Binding-site contacts:
Ligand atom CAI contacts residue TYR119 of chain 1.H at 3.1 Å (hydrophobic).
Ligand atom CAJ contacts residue TYR119 of chain 1.H at 4.5 Å (hydrophobic).
Ligand atom OAB contacts residue PRO120 of chain 1.H at 3.9 Å.
Ligand atom CAI contacts residue ALA121 of chain 1.H at 4.1 Å (hydrophobic).
Ligand atom OAC contacts residue ALA121 of chain 1.H at 4.2 Å.
Ligand atom CAD contacts residue TYR119 of chain 1.H at 3.9 Å (hydrophobic).
Ligand atom CAE contacts residue TYR150 of chain 1.H at 3.7 Å (hydrophobic).
Ligand atom CAH contacts residue TYR150 of chain 1.H at 4.1 Å (hydrophobic).
Ligand atom OAC contacts residue GLY140 of chain 1.H at 3.0 Å (h-bond).
Ligand atom CAK contacts residue ALA121 of chain 1.H at 3.7 Å (hydrophobic).
Ligand atom CAK contacts residue GLY140 of chain 1.H at 3.6 Å.
Ligand atom OAB contacts residue ALA121 of chain 1.H at 4.0 Å.
Ligand atom OAC contacts residue TYR150 of chain 1.H at 3.7 Å.
Ligand atom OAB contacts residue TYR139 of chain 1.H at 3.9 Å.
Ligand atom CAF contacts residue ALA121 of chain 1.H at 3.9 Å (hydrophobic).
Ligand atom CAI contacts residue TYR139 of chain 1.H at 4.2 Å (hydrophobic).
Ligand atom CAJ contacts residue ASP118 of chain 1.H at 4.3 Å.
Ligand atom CAG contacts residue PRO120 of chain 1.H at 4.5 Å (hydrophobic).
Ligand atom OAA contacts residue TYR119 of chain 1.H at 3.7 Å.
Ligand atom CAG contacts residue TYR150 of chain 1.H at 3.6 Å (hydrophobic).
Ligand atom CAF contacts residue TYR150 of chain 1.H at 4.2 Å (hydrophobic).
Ligand atom OAC contacts residue HIS40 of chain 1.H at 3.9 Å.
Ligand atom OAB contacts residue TYR150 of chain 1.H at 4.0 Å.
Ligand atom OAC contacts residue SER124 of chain 1.H at 3.0 Å (h-bond).
Ligand atom OAA contacts residue ASP118 of chain 1.H at 3.2 Å (salt-bridge).
Ligand atom CAD contacts residue TYR150 of chain 1.H at 3.8 Å (hydrophobic).
Ligand atom CAK contacts residue SER124 of chain 1.H at 3.2 Å.
Ligand atom CAE contacts residue TYR119 of chain 1.H at 4.2 Å (hydrophobic).
Ligand atom OAB contacts residue SER124 of chain 1.H at 2.8 Å (h-bond).
Ligand atom CAI contacts residue PRO120 of chain 1.H at 4.1 Å (hydrophobic).
Ligand atom CAJ contacts residue TYR150 of chain 1.H at 4.3 Å (hydrophobic).
Ligand atom CAG contacts residue ASP118 of chain 1.H at 4.2 Å.
Ligand atom OAB contacts residue GLY140 of chain 1.H at 3.5 Å.
Ligand atom CAK contacts residue PRO120 of chain 1.H at 4.5 Å (hydrophobic).
Ligand atom CAK contacts residue TYR150 of chain 1.H at 3.6 Å (hydrophobic).
Ligand atom CAE contacts residue ALA121 of chain 1.H at 3.6 Å (hydrophobic).
Ligand atom CAH contacts residue ALA121 of chain 1.H at 3.5 Å (hydrophobic).
Ligand atom CAE contacts residue PRO120 of chain 1.H at 4.4 Å (hydrophobic).
Ligand atom CAI contacts residue TYR150 of chain 1.H at 3.5 Å (hydrophobic).
Ligand atom CAG contacts residue TYR119 of chain 1.H at 2.9 Å (hydrophobic).

The small molecule below binds the protein below.
Small molecule (SMILES): O=C(O)c1ccc(CO)cc1

Sequence of chain 1.H:
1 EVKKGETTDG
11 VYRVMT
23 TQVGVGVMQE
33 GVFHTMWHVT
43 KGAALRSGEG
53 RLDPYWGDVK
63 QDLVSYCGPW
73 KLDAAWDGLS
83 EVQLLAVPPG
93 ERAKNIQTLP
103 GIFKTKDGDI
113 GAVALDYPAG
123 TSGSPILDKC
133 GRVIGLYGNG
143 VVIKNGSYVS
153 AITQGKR